Binding-site contacts:
Ligand atom O2 contacts residue ASP191 of chain 1.A at 2.5 Å (salt-bridge).
Ligand atom O3 contacts residue ASN190 of chain 1.A at 3.8 Å.
Ligand atom O3 contacts residue ASP191 of chain 1.A at 2.8 Å (salt-bridge).
Ligand atom C3 contacts residue GLU406 of chain 1.A at 2.6 Å.
Ligand atom O4 contacts residue GLU406 of chain 1.A at 3.7 Å.
Ligand atom C5 contacts residue TYR333 of chain 1.A at 3.4 Å (hydrophobic).
Ligand atom O1 contacts residue TRP143 of chain 1.A at 4.3 Å.
Ligand atom O2 contacts residue ASP261 of chain 1.A at 4.1 Å.
Ligand atom C6 contacts residue GLU464 of chain 1.A at 3.4 Å.
Ligand atom C2 contacts residue GLU406 of chain 1.A at 3.4 Å.
Ligand atom O6 contacts residue TRP457 of chain 1.A at 2.9 Å (h-bond).
Ligand atom C2 contacts residue TRP143 of chain 1.A at 4.1 Å (hydrophobic).
Ligand atom O2 contacts residue GLU406 of chain 1.A at 3.1 Å (salt-bridge).
Ligand atom C6 contacts residue TRP457 of chain 1.A at 3.7 Å (hydrophobic).
Ligand atom C4 contacts residue TYR333 of chain 1.A at 3.6 Å (hydrophobic).
Ligand atom O1 contacts residue DHR1 of chain 1.D at 1.6 Å.
Ligand atom O3 contacts residue GLU406 of chain 1.A at 2.7 Å (salt-bridge).
Ligand atom C3 contacts residue ASP191 of chain 1.A at 3.4 Å.
Ligand atom O6 contacts residue TYR473 of chain 1.A at 4.0 Å.
Ligand atom O4 contacts residue TYR333 of chain 1.A at 3.4 Å (h-bond).
Ligand atom O2 contacts residue TYR333 of chain 1.A at 4.0 Å.
Ligand atom O6 contacts residue GLU464 of chain 1.A at 2.5 Å (salt-bridge).
Ligand atom C1 contacts residue TYR333 of chain 1.A at 4.0 Å (hydrophobic).
Ligand atom O3 contacts residue TRP143 of chain 1.A at 4.3 Å.
Ligand atom C1 contacts residue DHR1 of chain 1.D at 3.1 Å.
Ligand atom C3 contacts residue TYR333 of chain 1.A at 3.4 Å (hydrophobic).
Ligand atom C5 contacts residue GLU406 of chain 1.A at 4.3 Å.
Ligand atom O5 contacts residue DHR1 of chain 1.D at 3.1 Å.
Ligand atom O2 contacts residue ASN331 of chain 1.A at 4.2 Å.
Ligand atom C4 contacts residue TRP457 of chain 1.A at 3.7 Å (hydrophobic).
Ligand atom O4 contacts residue TRP457 of chain 1.A at 2.4 Å.
Ligand atom O5 contacts residue TRP378 of chain 1.A at 4.1 Å.
Ligand atom C4 contacts residue GLU406 of chain 1.A at 3.6 Å.
Ligand atom C2 contacts residue TYR333 of chain 1.A at 4.3 Å (hydrophobic).
Ligand atom C2 contacts residue ASP191 of chain 1.A at 3.1 Å.
Ligand atom O6 contacts residue GLN38 of chain 1.A at 3.8 Å.
Ligand atom C5 contacts residue TRP457 of chain 1.A at 3.9 Å (hydrophobic).
Ligand atom O3 contacts residue HIS142 of chain 1.A at 3.6 Å.
Ligand atom O1 contacts residue THR194 of chain 1.A at 3.5 Å.
Ligand atom C6 contacts residue TYR473 of chain 1.A at 3.6 Å (hydrophobic).

The small molecule below binds the protein below.
Small molecule (SMILES): OC[C@H]1O[C@@H](O)[C@H](O)[C@@H](O)[C@@H]1O

Sequence of chain 1.A:
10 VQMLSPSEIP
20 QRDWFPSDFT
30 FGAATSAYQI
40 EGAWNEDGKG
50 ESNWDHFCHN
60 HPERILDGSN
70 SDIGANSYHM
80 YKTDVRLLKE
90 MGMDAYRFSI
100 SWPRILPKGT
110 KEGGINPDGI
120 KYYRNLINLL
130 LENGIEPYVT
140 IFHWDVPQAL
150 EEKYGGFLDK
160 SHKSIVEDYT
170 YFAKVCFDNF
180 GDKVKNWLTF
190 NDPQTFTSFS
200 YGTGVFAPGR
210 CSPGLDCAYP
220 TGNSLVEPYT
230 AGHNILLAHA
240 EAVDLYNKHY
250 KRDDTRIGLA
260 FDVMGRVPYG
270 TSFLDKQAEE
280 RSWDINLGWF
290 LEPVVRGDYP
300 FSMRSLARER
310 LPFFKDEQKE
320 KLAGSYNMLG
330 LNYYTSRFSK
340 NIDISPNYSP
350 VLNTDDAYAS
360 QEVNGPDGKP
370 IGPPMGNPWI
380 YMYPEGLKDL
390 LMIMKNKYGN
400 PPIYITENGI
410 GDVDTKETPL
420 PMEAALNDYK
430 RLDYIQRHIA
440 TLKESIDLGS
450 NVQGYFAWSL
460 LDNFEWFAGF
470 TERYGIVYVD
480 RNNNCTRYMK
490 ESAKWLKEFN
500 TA